Sequence of chain 1.C:
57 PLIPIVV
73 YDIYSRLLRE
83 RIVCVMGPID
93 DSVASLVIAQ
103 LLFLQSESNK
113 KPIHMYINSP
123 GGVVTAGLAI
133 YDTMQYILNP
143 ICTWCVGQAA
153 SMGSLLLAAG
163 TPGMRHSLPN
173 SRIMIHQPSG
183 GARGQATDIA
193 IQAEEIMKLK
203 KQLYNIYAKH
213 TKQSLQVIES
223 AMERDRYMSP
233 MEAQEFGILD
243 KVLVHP

Binding-site contacts:
Ligand atom SD contacts residue HIS178 of chain 1.C at 3.6 Å.
Ligand atom O contacts residue SER153 of chain 1.C at 3.0 Å.
Ligand atom CG contacts residue GLN179 of chain 1.C at 4.5 Å.
Ligand atom SD contacts residue LEU205 of chain 1.C at 4.2 Å.
Ligand atom SD contacts residue SER153 of chain 1.C at 3.1 Å (h-bond).
Ligand atom C contacts residue MET154 of chain 1.C at 4.3 Å (hydrophobic).
Ligand atom CA contacts residue MET154 of chain 1.C at 4.4 Å (hydrophobic).
Ligand atom SD contacts residue MET154 of chain 1.C at 3.9 Å.
Ligand atom CE contacts residue GLN179 of chain 1.C at 3.2 Å.
Ligand atom CB contacts residue MET154 of chain 1.C at 3.6 Å (hydrophobic).
Ligand atom CA contacts residue GLY124 of chain 1.C at 3.7 Å.
Ligand atom CE contacts residue LEU205 of chain 1.C at 3.4 Å (hydrophobic).
Ligand atom CA contacts residue SER153 of chain 1.C at 2.5 Å.
Ligand atom O contacts residue ALA152 of chain 1.C at 4.5 Å.
Ligand atom CG contacts residue MET154 of chain 1.C at 4.4 Å (hydrophobic).
Ligand atom SD contacts residue GLN179 of chain 1.C at 4.5 Å.
Ligand atom O1 contacts residue HIS178 of chain 1.C at 3.0 Å (h-bond).
Ligand atom CA contacts residue HIS178 of chain 1.C at 3.8 Å.
Ligand atom CB contacts residue GLY124 of chain 1.C at 3.5 Å.
Ligand atom CG contacts residue PRO180 of chain 1.C at 3.6 Å (hydrophobic).
Ligand atom CN contacts residue HIS178 of chain 1.C at 3.4 Å.
Ligand atom O contacts residue GLY123 of chain 1.C at 2.9 Å.
Ligand atom N contacts residue GLY124 of chain 1.C at 4.4 Å.
Ligand atom N contacts residue SER153 of chain 1.C at 3.4 Å (h-bond).
Ligand atom O contacts residue GLY124 of chain 1.C at 2.4 Å (h-bond).
Ligand atom C contacts residue GLY124 of chain 1.C at 2.8 Å.
Ligand atom C contacts residue SER153 of chain 1.C at 3.2 Å.
Ligand atom CB contacts residue SER153 of chain 1.C at 3.2 Å.
Ligand atom O contacts residue PRO122 of chain 1.C at 4.2 Å.
Ligand atom CB contacts residue VAL126 of chain 1.C at 3.7 Å (hydrophobic).
Ligand atom N contacts residue HIS178 of chain 1.C at 3.6 Å (h-bond).
Ligand atom CN contacts residue SER153 of chain 1.C at 3.9 Å.
Ligand atom C contacts residue GLY123 of chain 1.C at 3.8 Å.
Ligand atom CE contacts residue PRO180 of chain 1.C at 3.1 Å (hydrophobic).
Ligand atom CG contacts residue SER153 of chain 1.C at 3.6 Å.
Ligand atom SD contacts residue PRO180 of chain 1.C at 4.3 Å.
Ligand atom CE contacts residue HIS178 of chain 1.C at 2.8 Å.
Ligand atom O contacts residue MET154 of chain 1.C at 3.3 Å (h-bond).
Ligand atom CG contacts residue VAL126 of chain 1.C at 3.6 Å (hydrophobic).
Ligand atom O1 contacts residue SER153 of chain 1.C at 3.5 Å (h-bond).

The small molecule below binds the protein below.
Small molecule (SMILES): CSCC[C@H](NC=O)C(=O)O